Binding-site contacts:
Ligand atom O7 contacts residue LEU198 of chain 1.E at 4.1 Å.
Ligand atom O5 contacts residue ASN202 of chain 1.E at 2.5 Å (h-bond).
Ligand atom C8 contacts residue ASN202 of chain 1.E at 4.5 Å.
Ligand atom O7 contacts residue ILE199 of chain 1.E at 3.1 Å (h-bond).
Ligand atom C7 contacts residue LEU198 of chain 1.E at 4.2 Å (hydrophobic).
Ligand atom C2 contacts residue ASN202 of chain 1.E at 2.6 Å.
Ligand atom C7 contacts residue ASN202 of chain 1.E at 3.3 Å.
Ligand atom N2 contacts residue VAL179 of chain 1.E at 4.2 Å.
Ligand atom C4 contacts residue ASN202 of chain 1.E at 4.4 Å.
Ligand atom O7 contacts residue ASN202 of chain 1.E at 2.9 Å.
Ligand atom C8 contacts residue ILE199 of chain 1.E at 4.1 Å (hydrophobic).
Ligand atom O7 contacts residue CYS201 of chain 1.E at 3.8 Å.
Ligand atom N2 contacts residue ASN202 of chain 1.E at 3.0 Å (h-bond).
Ligand atom C8 contacts residue ARG197 of chain 1.E at 3.3 Å.
Ligand atom N2 contacts residue ARG197 of chain 1.E at 3.6 Å.
Ligand atom C3 contacts residue ASN202 of chain 1.E at 3.9 Å.
Ligand atom C1 contacts residue ASN202 of chain 1.E at 1.5 Å.
Ligand atom C8 contacts residue VAL179 of chain 1.E at 3.9 Å (hydrophobic).
Ligand atom C8 contacts residue LEU198 of chain 1.E at 3.3 Å (hydrophobic).
Ligand atom O7 contacts residue ASN200 of chain 1.E at 4.2 Å.
Ligand atom C1 contacts residue ARG197 of chain 1.E at 4.3 Å.
Ligand atom C5 contacts residue ASN202 of chain 1.E at 3.8 Å.
Ligand atom O3 contacts residue ILE199 of chain 1.E at 3.9 Å.
Ligand atom N2 contacts residue ILE199 of chain 1.E at 4.3 Å.
Ligand atom C7 contacts residue ARG197 of chain 1.E at 3.8 Å.
Ligand atom C7 contacts residue ILE199 of chain 1.E at 3.6 Å (hydrophobic).

This small molecule binds to this protein.
Small molecule (SMILES): CC(=O)N[C@@H]1[C@@H](O)[C@H](O)[C@@H](CO)O[C@H]1O

Sequence of chain 1.E:
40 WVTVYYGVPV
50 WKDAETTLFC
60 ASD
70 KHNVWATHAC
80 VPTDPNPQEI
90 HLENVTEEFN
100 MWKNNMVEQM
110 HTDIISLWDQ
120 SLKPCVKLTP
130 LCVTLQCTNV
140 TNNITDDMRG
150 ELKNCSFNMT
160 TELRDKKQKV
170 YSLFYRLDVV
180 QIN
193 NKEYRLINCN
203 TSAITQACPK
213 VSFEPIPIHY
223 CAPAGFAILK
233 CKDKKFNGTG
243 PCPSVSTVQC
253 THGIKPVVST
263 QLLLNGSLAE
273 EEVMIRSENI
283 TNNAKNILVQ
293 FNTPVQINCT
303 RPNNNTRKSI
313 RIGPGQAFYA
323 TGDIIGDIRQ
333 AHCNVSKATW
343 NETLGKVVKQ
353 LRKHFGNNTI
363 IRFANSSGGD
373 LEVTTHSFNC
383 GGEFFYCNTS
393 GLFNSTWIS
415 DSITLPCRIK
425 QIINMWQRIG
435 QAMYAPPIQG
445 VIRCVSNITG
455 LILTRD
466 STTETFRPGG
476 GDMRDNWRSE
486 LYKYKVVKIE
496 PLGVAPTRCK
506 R